Sequence of chain 1.A:
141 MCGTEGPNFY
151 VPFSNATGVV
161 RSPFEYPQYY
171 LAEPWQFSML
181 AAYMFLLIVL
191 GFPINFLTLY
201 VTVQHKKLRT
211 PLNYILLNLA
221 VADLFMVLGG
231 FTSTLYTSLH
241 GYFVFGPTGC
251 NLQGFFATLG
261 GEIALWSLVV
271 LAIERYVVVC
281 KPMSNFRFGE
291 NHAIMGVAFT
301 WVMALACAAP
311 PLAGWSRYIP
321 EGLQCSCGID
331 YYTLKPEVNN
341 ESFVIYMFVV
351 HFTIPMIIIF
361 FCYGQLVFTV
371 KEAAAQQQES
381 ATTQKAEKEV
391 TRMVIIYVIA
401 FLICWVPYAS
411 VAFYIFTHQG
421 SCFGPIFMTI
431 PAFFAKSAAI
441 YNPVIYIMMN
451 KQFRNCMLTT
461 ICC

Binding-site contacts:
Ligand atom O7 contacts residue SER162 of chain 1.A at 4.5 Å.
Ligand atom C1 contacts residue ASN155 of chain 1.A at 1.5 Å.
Ligand atom C4 contacts residue ARG161 of chain 1.A at 4.2 Å.
Ligand atom C3 contacts residue VAL160 of chain 1.A at 3.6 Å (hydrophobic).
Ligand atom C8 contacts residue ARG161 of chain 1.A at 3.5 Å.
Ligand atom N2 contacts residue ASN155 of chain 1.A at 2.7 Å (h-bond).
Ligand atom O3 contacts residue ARG161 of chain 1.A at 3.8 Å.
Ligand atom C5 contacts residue GLY158 of chain 1.A at 3.8 Å.
Ligand atom O7 contacts residue ASN155 of chain 1.A at 4.3 Å.
Ligand atom C8 contacts residue GLY158 of chain 1.A at 4.3 Å.
Ligand atom N2 contacts residue VAL160 of chain 1.A at 2.7 Å (h-bond).
Ligand atom O7 contacts residue VAL160 of chain 1.A at 3.4 Å (h-bond).
Ligand atom C7 contacts residue THR144 of chain 1.A at 3.7 Å.
Ligand atom C7 contacts residue VAL160 of chain 1.A at 3.4 Å (hydrophobic).
Ligand atom C1 contacts residue VAL160 of chain 1.A at 4.3 Å (hydrophobic).
Ligand atom O4 contacts residue ARG161 of chain 1.A at 3.9 Å.
Ligand atom N2 contacts residue ARG161 of chain 1.A at 4.3 Å.
Ligand atom N2 contacts residue THR144 of chain 1.A at 4.3 Å.
Ligand atom O6 contacts residue GLY158 of chain 1.A at 3.6 Å.
Ligand atom O7 contacts residue ARG161 of chain 1.A at 4.0 Å.
Ligand atom O3 contacts residue VAL160 of chain 1.A at 3.9 Å.
Ligand atom O4 contacts residue GLY158 of chain 1.A at 4.4 Å.
Ligand atom C2 contacts residue ARG161 of chain 1.A at 4.4 Å.
Ligand atom C3 contacts residue ARG161 of chain 1.A at 3.4 Å.
Ligand atom O5 contacts residue GLY158 of chain 1.A at 4.3 Å.
Ligand atom O7 contacts residue THR144 of chain 1.A at 3.4 Å.
Ligand atom C8 contacts residue THR144 of chain 1.A at 3.5 Å.
Ligand atom C8 contacts residue ASN155 of chain 1.A at 4.1 Å.
Ligand atom C1 contacts residue GLY158 of chain 1.A at 4.5 Å.
Ligand atom O5 contacts residue ASN155 of chain 1.A at 2.6 Å (h-bond).
Ligand atom C5 contacts residue ASN155 of chain 1.A at 3.8 Å.
Ligand atom C6 contacts residue GLY158 of chain 1.A at 4.2 Å.
Ligand atom C2 contacts residue VAL160 of chain 1.A at 3.6 Å (hydrophobic).
Ligand atom C3 contacts residue ASN155 of chain 1.A at 3.8 Å.
Ligand atom C2 contacts residue ASN155 of chain 1.A at 2.5 Å.
Ligand atom C4 contacts residue ASN155 of chain 1.A at 4.4 Å.
Ligand atom C7 contacts residue ASN155 of chain 1.A at 3.5 Å.

A small-molecule ligand and the protein it binds are described below.
Small molecule (SMILES): CC(=O)N[C@H]1[C@H](O[C@H]2[C@H](O)[C@@H](NC(C)=O)CO[C@@H]2CO)O[C@H](CO)[C@@H](O)[C@@H]1O